Sequence of chain 1.B:
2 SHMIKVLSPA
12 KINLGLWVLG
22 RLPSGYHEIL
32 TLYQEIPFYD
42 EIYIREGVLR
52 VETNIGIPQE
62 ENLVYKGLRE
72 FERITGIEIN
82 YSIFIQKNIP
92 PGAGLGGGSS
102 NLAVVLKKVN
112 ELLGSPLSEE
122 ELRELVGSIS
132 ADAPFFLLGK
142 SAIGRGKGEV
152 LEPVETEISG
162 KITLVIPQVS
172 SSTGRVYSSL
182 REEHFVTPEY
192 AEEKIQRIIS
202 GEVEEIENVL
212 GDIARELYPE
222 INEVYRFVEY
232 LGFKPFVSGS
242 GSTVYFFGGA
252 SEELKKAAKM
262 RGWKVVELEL

This protein binds this small molecule.
Small molecule (SMILES): Nc1ccn([C@@H]2O[C@H](CNC(=O)Cc3nc4ccccc4[nH]3)[C@@H](O)[C@H]2O)c(=O)n1

Binding-site contacts:
Ligand atom NAA contacts residue ILE30 of chain 1.B at 3.9 Å.
Ligand atom CAT contacts residue TYR27 of chain 1.B at 3.9 Å (hydrophobic).
Ligand atom CAV contacts residue TYR178 of chain 1.B at 3.6 Å (hydrophobic).
Ligand atom NAO contacts residue TYR178 of chain 1.B at 3.6 Å.
Ligand atom NBD contacts residue TYR178 of chain 1.B at 3.5 Å.
Ligand atom NAA contacts residue LYS148 of chain 1.B at 3.2 Å (salt-bridge).
Ligand atom NAO contacts residue TYR27 of chain 1.B at 3.8 Å.
Ligand atom NAR contacts residue SER173 of chain 1.B at 3.7 Å.
Ligand atom OAD contacts residue GLY175 of chain 1.B at 3.5 Å.
Ligand atom OAC contacts residue HIS28 of chain 1.B at 3.0 Å (h-bond).
Ligand atom CB0 contacts residue GLY175 of chain 1.B at 3.7 Å.
Ligand atom NAR contacts residue GLY175 of chain 1.B at 3.7 Å.
Ligand atom CAY contacts residue GLY175 of chain 1.B at 3.6 Å.
Ligand atom OAC contacts residue TYR27 of chain 1.B at 3.5 Å.
Ligand atom OAS contacts residue THR174 of chain 1.B at 3.6 Å.
Ligand atom OAC contacts residue TYR178 of chain 1.B at 3.5 Å.
Ligand atom NAA contacts residue HIS28 of chain 1.B at 2.9 Å (h-bond).
Ligand atom CAK contacts residue ARG176 of chain 1.B at 3.4 Å.
Ligand atom CAV contacts residue HIS28 of chain 1.B at 3.6 Å.
Ligand atom CAX contacts residue GLY175 of chain 1.B at 3.8 Å.
Ligand atom CAI contacts residue ARG176 of chain 1.B at 3.8 Å.
Ligand atom NAP contacts residue GLY175 of chain 1.B at 3.9 Å.
Ligand atom CA0 contacts residue GLY175 of chain 1.B at 3.9 Å.
Ligand atom CAV contacts residue TYR27 of chain 1.B at 3.9 Å (hydrophobic).
Ligand atom CAI contacts residue GLY175 of chain 1.B at 3.9 Å.
Ligand atom NAA contacts residue TYR178 of chain 1.B at 3.8 Å.
Ligand atom CBA contacts residue TYR27 of chain 1.B at 3.9 Å (hydrophobic).
Ligand atom CAK contacts residue GLY175 of chain 1.B at 3.6 Å.
Ligand atom CAJ contacts residue SER179 of chain 1.B at 3.8 Å.
Ligand atom CAF contacts residue TYR178 of chain 1.B at 3.9 Å (hydrophobic).
Ligand atom CAT contacts residue TYR178 of chain 1.B at 3.6 Å (hydrophobic).
Ligand atom NAO contacts residue HIS28 of chain 1.B at 3.1 Å (h-bond).
Ligand atom NAQ contacts residue GLY175 of chain 1.B at 3.8 Å.
Ligand atom CBC contacts residue TYR178 of chain 1.B at 3.5 Å (hydrophobic).
Ligand atom CAH contacts residue GLY175 of chain 1.B at 3.9 Å.
Ligand atom CAG contacts residue TYR178 of chain 1.B at 3.6 Å (hydrophobic).
Ligand atom CAT contacts residue HIS28 of chain 1.B at 3.6 Å.
Ligand atom CAH contacts residue SER179 of chain 1.B at 3.4 Å.
Ligand atom CAF contacts residue GOL1 of chain 1.O at 3.4 Å.
Ligand atom CAY contacts residue ARG176 of chain 1.B at 3.8 Å.